Sequence of chain 1.A:
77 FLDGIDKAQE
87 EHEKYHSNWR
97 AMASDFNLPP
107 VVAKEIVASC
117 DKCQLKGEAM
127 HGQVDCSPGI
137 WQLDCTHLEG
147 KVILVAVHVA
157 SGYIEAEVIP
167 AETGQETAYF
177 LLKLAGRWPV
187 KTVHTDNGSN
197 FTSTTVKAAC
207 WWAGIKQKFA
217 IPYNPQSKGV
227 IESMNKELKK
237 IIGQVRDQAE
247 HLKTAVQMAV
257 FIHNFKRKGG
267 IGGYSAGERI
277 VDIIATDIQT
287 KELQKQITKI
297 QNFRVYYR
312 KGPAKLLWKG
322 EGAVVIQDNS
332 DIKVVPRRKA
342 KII

Binding-site contacts:
Ligand atom CAY contacts residue MG1 of chain 1.M at 3.8 Å.
Ligand atom CAU contacts residue GLU228 of chain 1.A at 4.0 Å.
Ligand atom FAG contacts residue PRO221 of chain 1.A at 3.9 Å.
Ligand atom OAE contacts residue ASP140 of chain 1.A at 3.2 Å (salt-bridge).
Ligand atom OAE contacts residue ASP192 of chain 1.A at 2.7 Å (salt-bridge).
Ligand atom OAE contacts residue GLU228 of chain 1.A at 4.0 Å.
Ligand atom CAS contacts residue ASP192 of chain 1.A at 3.7 Å.
Ligand atom CAV contacts residue PRO221 of chain 1.A at 3.9 Å (hydrophobic).
Ligand atom CAR contacts residue PRO221 of chain 1.A at 3.8 Å (hydrophobic).
Ligand atom CAJ contacts residue GLU228 of chain 1.A at 4.1 Å.
Ligand atom CAT contacts residue PRO221 of chain 1.A at 3.8 Å (hydrophobic).
Ligand atom CAU contacts residue PRO221 of chain 1.A at 3.5 Å (hydrophobic).
Ligand atom OAE contacts residue LYS224 of chain 1.A at 4.0 Å.
Ligand atom CAZ contacts residue MG1 of chain 1.N at 2.9 Å.
Ligand atom CAM contacts residue GLY194 of chain 1.A at 4.0 Å.
Ligand atom CAW contacts residue MG1 of chain 1.N at 3.3 Å.
Ligand atom CAI contacts residue PRO221 of chain 1.A at 4.1 Å (hydrophobic).
Ligand atom CAM contacts residue ASN193 of chain 1.A at 4.1 Å.
Ligand atom CAL contacts residue TYR219 of chain 1.A at 3.5 Å (hydrophobic).
Ligand atom CAW contacts residue MG1 of chain 1.M at 3.0 Å.
Ligand atom CAJ contacts residue PRO221 of chain 1.A at 3.5 Å (hydrophobic).
Ligand atom CAT contacts residue GLN222 of chain 1.A at 4.1 Å.
Ligand atom OAD contacts residue ASP140 of chain 1.A at 3.7 Å.
Ligand atom OAD contacts residue GLU228 of chain 1.A at 2.7 Å (salt-bridge).
Ligand atom OAQ contacts residue TYR219 of chain 1.A at 3.4 Å.
Ligand atom OAC contacts residue ASP192 of chain 1.A at 3.1 Å (salt-bridge).
Ligand atom OAE contacts residue MG1 of chain 1.N at 3.0 Å.
Ligand atom CAH contacts residue PRO221 of chain 1.A at 4.1 Å (hydrophobic).
Ligand atom FAF contacts residue GLN222 of chain 1.A at 3.3 Å.
Ligand atom CAS contacts residue MG1 of chain 1.M at 3.4 Å.
Ligand atom CAW contacts residue ASP192 of chain 1.A at 3.7 Å.
Ligand atom FAG contacts residue GLU228 of chain 1.A at 3.2 Å.
Ligand atom CBB contacts residue TYR219 of chain 1.A at 4.0 Å (hydrophobic).
Ligand atom CAZ contacts residue GLU228 of chain 1.A at 3.6 Å.
Ligand atom OAD contacts residue MG1 of chain 1.N at 1.9 Å.
Ligand atom CAH contacts residue GLN222 of chain 1.A at 3.9 Å.
Ligand atom NAP contacts residue PRO221 of chain 1.A at 4.1 Å.
Ligand atom OAC contacts residue MG1 of chain 1.M at 2.5 Å.
Ligand atom OAB contacts residue PRO221 of chain 1.A at 3.9 Å.
Ligand atom OAE contacts residue MG1 of chain 1.M at 1.6 Å.

The protein below binds the small molecule below.
Small molecule (SMILES): C[C@@H]1CCO[C@H]2Cn3cc(C(=O)NCc4ccc(F)cc4F)c(=O)c(O)c3C(=O)N12